Binding-site contacts:
Ligand atom C4 contacts residue ASN269 of chain 2.F at 3.7 Å.
Ligand atom C1 contacts residue TRP97 of chain 2.F at 4.2 Å (hydrophobic).
Ligand atom O3 contacts residue ASN269 of chain 2.F at 4.4 Å.
Ligand atom O5 contacts residue ASN269 of chain 2.F at 2.4 Å (h-bond).
Ligand atom O3 contacts residue TRP97 of chain 2.F at 2.5 Å (h-bond).
Ligand atom C3 contacts residue TRP97 of chain 2.F at 2.7 Å (hydrophobic).
Ligand atom C3 contacts residue ASN269 of chain 2.F at 3.1 Å.
Ligand atom C5 contacts residue ASN269 of chain 2.F at 3.0 Å.
Ligand atom C7 contacts residue ASN269 of chain 2.F at 3.5 Å.
Ligand atom O7 contacts residue ASN269 of chain 2.F at 3.4 Å (h-bond).
Ligand atom C8 contacts residue TRP97 of chain 2.F at 4.0 Å (hydrophobic).
Ligand atom C8 contacts residue PRO99 of chain 2.F at 3.9 Å (hydrophobic).
Ligand atom N2 contacts residue TRP97 of chain 2.F at 2.4 Å (h-bond).
Ligand atom O7 contacts residue TRP97 of chain 2.F at 3.8 Å.
Ligand atom C1 contacts residue ASN269 of chain 2.F at 1.4 Å.
Ligand atom C7 contacts residue TRP97 of chain 2.F at 3.3 Å (hydrophobic).
Ligand atom C2 contacts residue TRP97 of chain 2.F at 3.1 Å (hydrophobic).
Ligand atom C6 contacts residue ASN269 of chain 2.F at 4.3 Å.
Ligand atom O4 contacts residue TRP97 of chain 2.F at 3.8 Å.
Ligand atom N2 contacts residue ASN269 of chain 2.F at 2.8 Å (h-bond).
Ligand atom C2 contacts residue ASN269 of chain 2.F at 2.5 Å.
Ligand atom O3 contacts residue PRO95 of chain 2.F at 4.4 Å.
Ligand atom C4 contacts residue TRP97 of chain 2.F at 4.1 Å (hydrophobic).

Sequence of chain 2.F:
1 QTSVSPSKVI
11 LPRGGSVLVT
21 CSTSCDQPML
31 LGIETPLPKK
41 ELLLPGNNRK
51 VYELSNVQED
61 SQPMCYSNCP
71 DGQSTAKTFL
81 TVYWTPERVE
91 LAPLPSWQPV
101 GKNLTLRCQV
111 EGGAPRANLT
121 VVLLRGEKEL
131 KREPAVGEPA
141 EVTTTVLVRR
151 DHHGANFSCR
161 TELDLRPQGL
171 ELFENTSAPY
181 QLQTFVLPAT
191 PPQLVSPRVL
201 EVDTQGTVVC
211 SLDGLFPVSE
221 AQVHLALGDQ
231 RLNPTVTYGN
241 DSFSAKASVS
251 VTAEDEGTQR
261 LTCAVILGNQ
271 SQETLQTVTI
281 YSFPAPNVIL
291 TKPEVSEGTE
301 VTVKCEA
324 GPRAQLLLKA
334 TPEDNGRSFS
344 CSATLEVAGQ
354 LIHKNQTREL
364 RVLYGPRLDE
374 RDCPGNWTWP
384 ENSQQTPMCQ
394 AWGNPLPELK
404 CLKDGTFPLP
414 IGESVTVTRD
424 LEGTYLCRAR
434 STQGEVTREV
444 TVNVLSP

The protein below binds the small molecule below.
Small molecule (SMILES): CC(=O)N[C@@H]1[C@@H](O)[C@H](O)[C@@H](CO)O[C@H]1O